The small molecule below binds the protein below.
Small molecule (SMILES): CCOC(=O)c1ccc(OCCCC2CCN(c3ccc(C)nn3)CC2)cc1

Sequence of chain 42.D:
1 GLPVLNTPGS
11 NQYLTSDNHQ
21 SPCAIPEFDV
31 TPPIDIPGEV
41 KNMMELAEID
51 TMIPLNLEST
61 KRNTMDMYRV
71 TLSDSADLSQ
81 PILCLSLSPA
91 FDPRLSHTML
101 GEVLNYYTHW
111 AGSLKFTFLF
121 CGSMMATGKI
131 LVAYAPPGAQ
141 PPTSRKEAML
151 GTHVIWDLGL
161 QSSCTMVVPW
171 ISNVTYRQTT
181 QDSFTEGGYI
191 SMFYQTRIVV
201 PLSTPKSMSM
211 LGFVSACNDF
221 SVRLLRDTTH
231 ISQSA

Binding-site contacts:
Ligand atom C3 contacts residue ALA24 of chain 42.D at 3.6 Å (hydrophobic).
Ligand atom C3 contacts residue PRO179 of chain 42.B at 3.6 Å (hydrophobic).
Ligand atom O23 contacts residue TYR110 of chain 42.B at 3.5 Å.
Ligand atom C8 contacts residue VAL194 of chain 42.B at 3.8 Å (hydrophobic).
Ligand atom C4 contacts residue ALA24 of chain 42.D at 3.9 Å (hydrophobic).
Ligand atom C7 contacts residue TYR157 of chain 42.B at 3.5 Å (hydrophobic).
Ligand atom C7 contacts residue ILE25 of chain 42.D at 3.8 Å (hydrophobic).
Ligand atom C22 contacts residue PHE236 of chain 42.B at 3.3 Å (hydrophobic).
Ligand atom O23 contacts residue PHE236 of chain 42.B at 3.3 Å.
Ligand atom N6 contacts residue VAL194 of chain 42.B at 3.6 Å.
Ligand atom C19 contacts residue TYR110 of chain 42.B at 3.8 Å (hydrophobic).
Ligand atom C4 contacts residue TYR157 of chain 42.B at 3.5 Å (hydrophobic).
Ligand atom C7 contacts residue VAL194 of chain 42.B at 3.6 Å (hydrophobic).
Ligand atom C20 contacts residue PHE236 of chain 42.B at 3.4 Å (hydrophobic).
Ligand atom C1 contacts residue ILE155 of chain 42.B at 3.8 Å (hydrophobic).
Ligand atom C1 contacts residue ILE181 of chain 42.B at 3.5 Å (hydrophobic).
Ligand atom N4 contacts residue ILE192 of chain 42.B at 3.6 Å.
Ligand atom C10 contacts residue ILE108 of chain 42.B at 3.5 Å (hydrophobic).
Ligand atom C25 contacts residue THR109 of chain 42.B at 3.2 Å.
Ligand atom C9 contacts residue VAL194 of chain 42.B at 3.8 Å (hydrophobic).
Ligand atom C16 contacts residue MET130 of chain 42.B at 3.8 Å (hydrophobic).
Ligand atom C19 contacts residue PHE236 of chain 42.B at 3.6 Å (hydrophobic).
Ligand atom N4 contacts residue LEU239 of chain 42.B at 3.6 Å.
Ligand atom C21 contacts residue TYR203 of chain 42.B at 3.7 Å (hydrophobic).
Ligand atom C8 contacts residue TYR157 of chain 42.B at 3.4 Å (hydrophobic).
Ligand atom N3 contacts residue ILE192 of chain 42.B at 3.7 Å.
Ligand atom O15 contacts residue MET130 of chain 42.B at 3.8 Å.
Ligand atom C18 contacts residue TYR110 of chain 42.B at 3.8 Å (hydrophobic).
Ligand atom C13 contacts residue ILE108 of chain 42.B at 3.6 Å (hydrophobic).
Ligand atom C10 contacts residue PHE132 of chain 42.B at 3.7 Å (hydrophobic).
Ligand atom C11 contacts residue PHE132 of chain 42.B at 3.5 Å (hydrophobic).
Ligand atom C17 contacts residue MET130 of chain 42.B at 3.7 Å (hydrophobic).
Ligand atom C13 contacts residue PHE236 of chain 42.B at 3.8 Å (hydrophobic).
Ligand atom C12 contacts residue PHE236 of chain 42.B at 3.7 Å (hydrophobic).
Ligand atom N3 contacts residue LEU239 of chain 42.B at 3.8 Å.
Ligand atom O24 contacts residue THR109 of chain 42.B at 3.6 Å.
Ligand atom C22 contacts residue TYR110 of chain 42.B at 3.3 Å (hydrophobic).
Ligand atom O24 contacts residue TYR110 of chain 42.B at 3.3 Å.
Ligand atom C3 contacts residue TYR157 of chain 42.B at 3.4 Å (hydrophobic).
Ligand atom O24 contacts residue PHE236 of chain 42.B at 3.9 Å.

Sequence of chain 43.D:
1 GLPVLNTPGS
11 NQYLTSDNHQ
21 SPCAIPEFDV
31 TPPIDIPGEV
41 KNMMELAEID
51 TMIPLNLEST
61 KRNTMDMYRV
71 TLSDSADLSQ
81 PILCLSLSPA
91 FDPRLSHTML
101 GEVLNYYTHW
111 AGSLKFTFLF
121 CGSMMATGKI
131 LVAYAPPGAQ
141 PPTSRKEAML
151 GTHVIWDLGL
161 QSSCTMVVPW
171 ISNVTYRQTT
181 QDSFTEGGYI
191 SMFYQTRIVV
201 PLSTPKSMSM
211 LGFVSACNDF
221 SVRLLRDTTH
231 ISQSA

Sequence of chain 42.B:
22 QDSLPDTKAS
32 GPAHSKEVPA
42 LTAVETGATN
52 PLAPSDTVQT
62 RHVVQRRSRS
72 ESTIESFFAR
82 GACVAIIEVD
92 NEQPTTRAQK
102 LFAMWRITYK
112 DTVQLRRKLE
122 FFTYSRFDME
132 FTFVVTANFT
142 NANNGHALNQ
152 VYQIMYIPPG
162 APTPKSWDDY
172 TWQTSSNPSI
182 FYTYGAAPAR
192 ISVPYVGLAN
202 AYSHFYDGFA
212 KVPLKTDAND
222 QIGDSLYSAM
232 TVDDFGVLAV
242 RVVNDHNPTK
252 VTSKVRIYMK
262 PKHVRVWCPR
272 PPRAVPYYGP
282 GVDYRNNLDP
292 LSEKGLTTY